Sequence of chain 22.G:
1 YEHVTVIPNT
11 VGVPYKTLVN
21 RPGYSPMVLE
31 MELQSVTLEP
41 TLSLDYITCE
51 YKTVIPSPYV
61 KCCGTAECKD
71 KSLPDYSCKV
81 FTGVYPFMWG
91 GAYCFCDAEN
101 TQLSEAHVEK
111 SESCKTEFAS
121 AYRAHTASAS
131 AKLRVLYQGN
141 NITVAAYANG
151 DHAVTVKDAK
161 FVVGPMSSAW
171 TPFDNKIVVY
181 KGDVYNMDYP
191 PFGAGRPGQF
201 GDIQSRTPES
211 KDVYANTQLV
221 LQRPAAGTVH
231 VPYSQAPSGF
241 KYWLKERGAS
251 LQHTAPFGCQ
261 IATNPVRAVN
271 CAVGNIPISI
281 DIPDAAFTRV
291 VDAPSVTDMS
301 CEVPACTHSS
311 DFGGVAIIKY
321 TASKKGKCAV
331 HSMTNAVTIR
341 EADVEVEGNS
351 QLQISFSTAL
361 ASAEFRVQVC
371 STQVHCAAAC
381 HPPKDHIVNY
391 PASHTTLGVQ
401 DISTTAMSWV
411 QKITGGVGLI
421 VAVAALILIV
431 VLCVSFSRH

The protein below binds the small molecule below.
Small molecule (SMILES): CC(=O)N[C@@H]1[C@@H](O)[C@H](O)[C@@H](CO)O[C@H]1O

Sequence of chain 22.H:
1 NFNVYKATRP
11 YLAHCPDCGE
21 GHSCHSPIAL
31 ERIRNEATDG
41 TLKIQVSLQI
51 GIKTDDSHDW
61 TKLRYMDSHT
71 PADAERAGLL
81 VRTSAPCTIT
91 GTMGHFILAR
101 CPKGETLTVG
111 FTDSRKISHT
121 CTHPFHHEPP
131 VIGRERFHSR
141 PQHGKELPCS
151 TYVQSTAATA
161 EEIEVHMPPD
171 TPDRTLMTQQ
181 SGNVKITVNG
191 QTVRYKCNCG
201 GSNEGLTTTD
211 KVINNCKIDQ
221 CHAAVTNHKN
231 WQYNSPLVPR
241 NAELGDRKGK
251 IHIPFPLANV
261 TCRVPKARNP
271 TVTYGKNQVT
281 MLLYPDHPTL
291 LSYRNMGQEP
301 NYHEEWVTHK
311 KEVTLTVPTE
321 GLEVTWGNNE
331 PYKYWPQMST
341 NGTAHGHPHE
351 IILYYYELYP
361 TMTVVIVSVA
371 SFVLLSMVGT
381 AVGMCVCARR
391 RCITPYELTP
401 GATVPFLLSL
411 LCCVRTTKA

Binding-site contacts:
Ligand atom C8 contacts residue ASN259 of chain 22.H at 4.4 Å.
Ligand atom O6 contacts residue THR116 of chain 22.G at 3.3 Å.
Ligand atom C7 contacts residue ASN259 of chain 22.H at 3.1 Å.
Ligand atom C6 contacts residue THR116 of chain 22.G at 3.8 Å.
Ligand atom C6 contacts residue LYS115 of chain 22.G at 4.1 Å.
Ligand atom C1 contacts residue ASN259 of chain 22.H at 1.4 Å.
Ligand atom O5 contacts residue ASN259 of chain 22.H at 2.3 Å (h-bond).
Ligand atom C4 contacts residue ASN259 of chain 22.H at 4.2 Å.
Ligand atom O6 contacts residue LYS115 of chain 22.G at 4.2 Å.
Ligand atom O5 contacts residue THR116 of chain 22.G at 3.9 Å.
Ligand atom O7 contacts residue ASN259 of chain 22.H at 2.9 Å (h-bond).
Ligand atom O7 contacts residue LYS181 of chain 22.G at 4.2 Å.
Ligand atom C3 contacts residue ASN259 of chain 22.H at 3.8 Å.
Ligand atom C5 contacts residue THR116 of chain 22.G at 4.5 Å.
Ligand atom N2 contacts residue ASN259 of chain 22.H at 2.9 Å (h-bond).
Ligand atom C5 contacts residue ASN259 of chain 22.H at 3.6 Å.
Ligand atom C2 contacts residue ASN259 of chain 22.H at 2.4 Å.